The protein below binds the small molecule below.
Small molecule (SMILES): Nc1ccn([C@H]2C[C@H](O[P](=O)(O)OC[C@H]3O[C@@H](n4cnc5c(N)ncnc54)C[C@@H]3O)[C@@H](CO)O2)c(=O)n1

Binding-site contacts:
Ligand atom N6 contacts residue PHE421 of chain 7.A at 3.8 Å.
Ligand atom C6 contacts residue VAL202 of chain 7.A at 4.2 Å (hydrophobic).
Ligand atom N7 contacts residue ASN392 of chain 7.A at 4.2 Å.
Ligand atom C6 contacts residue GLY422 of chain 7.A at 3.7 Å.
Ligand atom C2' contacts residue HIS413 of chain 7.A at 3.7 Å.
Ligand atom C1' contacts residue PRO203 of chain 7.A at 4.1 Å (hydrophobic).
Ligand atom N1 contacts residue GLY422 of chain 7.A at 2.9 Å (h-bond).
Ligand atom N3 contacts residue ASP201 of chain 7.A at 4.2 Å.
Ligand atom C5 contacts residue VAL202 of chain 7.A at 3.6 Å (hydrophobic).
Ligand atom N6 contacts residue SER415 of chain 7.A at 3.8 Å.
Ligand atom C2 contacts residue GLY422 of chain 7.A at 3.2 Å.
Ligand atom O3' contacts residue PRO414 of chain 7.A at 4.2 Å.
Ligand atom C5 contacts residue PRO203 of chain 7.A at 3.8 Å (hydrophobic).
Ligand atom N1 contacts residue PRO203 of chain 7.A at 3.8 Å.
Ligand atom N6 contacts residue GLY422 of chain 7.A at 3.3 Å (h-bond).
Ligand atom C4 contacts residue ASP201 of chain 7.A at 3.5 Å.
Ligand atom C6 contacts residue SER415 of chain 7.A at 4.1 Å.
Ligand atom C5 contacts residue ARG91 of chain 7.A at 4.2 Å.
Ligand atom C6 contacts residue PRO203 of chain 7.A at 4.0 Å (hydrophobic).
Ligand atom C4 contacts residue VAL202 of chain 7.A at 3.7 Å (hydrophobic).
Ligand atom N7 contacts residue HIS413 of chain 7.A at 4.2 Å.
Ligand atom N1 contacts residue VAL202 of chain 7.A at 3.5 Å.
Ligand atom N7 contacts residue SER415 of chain 7.A at 3.9 Å.
Ligand atom C2 contacts residue PRO203 of chain 7.A at 4.0 Å (hydrophobic).
Ligand atom C2 contacts residue VAL202 of chain 7.A at 4.1 Å (hydrophobic).
Ligand atom C6 contacts residue VAL202 of chain 7.A at 4.1 Å (hydrophobic).
Ligand atom N1 contacts residue PRO203 of chain 7.A at 4.2 Å.
Ligand atom C4 contacts residue PRO203 of chain 7.A at 4.1 Å (hydrophobic).
Ligand atom N4 contacts residue ASP201 of chain 7.A at 2.6 Å.
Ligand atom N7 contacts residue PRO203 of chain 7.A at 4.1 Å.
Ligand atom C5 contacts residue PRO203 of chain 7.A at 4.0 Å (hydrophobic).
Ligand atom C4 contacts residue PRO203 of chain 7.A at 4.0 Å (hydrophobic).
Ligand atom C2' contacts residue PRO414 of chain 7.A at 3.6 Å (hydrophobic).
Ligand atom C5 contacts residue ASP201 of chain 7.A at 3.3 Å.
Ligand atom C2' contacts residue PRO203 of chain 7.A at 3.3 Å (hydrophobic).
Ligand atom N6 contacts residue VAL202 of chain 7.A at 4.2 Å.
Ligand atom N6 contacts residue GLY420 of chain 7.A at 3.7 Å.
Ligand atom N4 contacts residue VAL202 of chain 7.A at 2.9 Å (h-bond).
Ligand atom C6 contacts residue PRO203 of chain 7.A at 4.0 Å (hydrophobic).
Ligand atom C8 contacts residue HIS413 of chain 7.A at 3.9 Å.

Sequence of chain 7.A:
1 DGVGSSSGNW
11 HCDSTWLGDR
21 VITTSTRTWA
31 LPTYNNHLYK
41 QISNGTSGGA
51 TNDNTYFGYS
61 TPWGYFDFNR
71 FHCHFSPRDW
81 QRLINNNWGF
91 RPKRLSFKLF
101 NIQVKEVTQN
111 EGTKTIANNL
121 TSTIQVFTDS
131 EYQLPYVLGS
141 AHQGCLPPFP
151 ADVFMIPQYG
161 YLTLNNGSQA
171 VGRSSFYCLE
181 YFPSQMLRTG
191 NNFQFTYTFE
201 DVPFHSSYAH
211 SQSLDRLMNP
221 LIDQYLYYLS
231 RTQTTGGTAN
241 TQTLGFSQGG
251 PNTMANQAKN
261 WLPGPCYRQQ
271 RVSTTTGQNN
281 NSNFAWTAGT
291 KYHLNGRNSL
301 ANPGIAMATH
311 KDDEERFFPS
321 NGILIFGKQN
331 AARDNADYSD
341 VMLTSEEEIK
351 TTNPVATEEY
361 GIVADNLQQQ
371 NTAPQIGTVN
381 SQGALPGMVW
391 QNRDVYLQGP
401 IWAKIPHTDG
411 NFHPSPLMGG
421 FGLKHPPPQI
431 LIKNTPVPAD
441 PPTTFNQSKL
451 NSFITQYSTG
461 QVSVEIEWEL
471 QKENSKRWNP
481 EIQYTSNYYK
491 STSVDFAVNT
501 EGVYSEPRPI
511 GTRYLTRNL